This small molecule binds to this protein.
Small molecule (SMILES): COC1=C(OC)C(=O)C(C)=CC1=O

Sequence of chain 1.F:
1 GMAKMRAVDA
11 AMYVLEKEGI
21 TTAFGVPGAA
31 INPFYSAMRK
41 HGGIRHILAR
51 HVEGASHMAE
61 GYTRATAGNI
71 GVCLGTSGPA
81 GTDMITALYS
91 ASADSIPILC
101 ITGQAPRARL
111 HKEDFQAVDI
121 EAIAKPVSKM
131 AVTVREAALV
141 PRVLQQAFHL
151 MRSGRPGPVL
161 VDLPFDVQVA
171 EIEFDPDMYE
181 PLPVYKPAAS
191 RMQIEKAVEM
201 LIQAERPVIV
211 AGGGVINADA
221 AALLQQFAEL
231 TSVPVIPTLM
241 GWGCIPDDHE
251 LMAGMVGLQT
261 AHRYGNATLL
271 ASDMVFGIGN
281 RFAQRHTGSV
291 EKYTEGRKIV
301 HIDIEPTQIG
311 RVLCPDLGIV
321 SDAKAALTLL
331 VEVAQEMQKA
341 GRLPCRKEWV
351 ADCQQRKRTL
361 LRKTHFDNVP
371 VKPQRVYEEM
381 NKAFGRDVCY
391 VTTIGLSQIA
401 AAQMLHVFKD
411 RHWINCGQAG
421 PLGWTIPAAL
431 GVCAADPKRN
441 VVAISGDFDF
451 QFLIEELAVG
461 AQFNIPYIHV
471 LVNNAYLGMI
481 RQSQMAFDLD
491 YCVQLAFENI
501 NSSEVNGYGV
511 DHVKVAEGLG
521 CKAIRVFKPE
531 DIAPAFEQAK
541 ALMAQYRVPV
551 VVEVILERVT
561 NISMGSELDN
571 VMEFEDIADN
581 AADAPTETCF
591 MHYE

Binding-site contacts:
Ligand atom C1 contacts residue LEU48 of chain 1.F at 4.3 Å (hydrophobic).
Ligand atom CM5 contacts residue CYS492 of chain 1.D at 3.5 Å (hydrophobic).
Ligand atom C3 contacts residue PHE463 of chain 1.F at 4.0 Å (hydrophobic).
Ligand atom CM5 contacts residue TYR491 of chain 1.D at 3.4 Å (hydrophobic).
Ligand atom C4 contacts residue CYS492 of chain 1.D at 4.3 Å (hydrophobic).
Ligand atom C1 contacts residue CYS492 of chain 1.D at 2.6 Å (hydrophobic).
Ligand atom O1 contacts residue ILE47 of chain 1.F at 4.3 Å.
Ligand atom C5 contacts residue CYS492 of chain 1.D at 3.0 Å (hydrophobic).
Ligand atom C2 contacts residue PHE463 of chain 1.F at 3.3 Å (hydrophobic).
Ligand atom C1 contacts residue PHE463 of chain 1.F at 3.9 Å (hydrophobic).
Ligand atom CM2 contacts residue GLN462 of chain 1.F at 3.9 Å.
Ligand atom C2 contacts residue HIS46 of chain 1.F at 4.5 Å.
Ligand atom C2 contacts residue CYS492 of chain 1.D at 4.1 Å (hydrophobic).
Ligand atom O3 contacts residue PHE463 of chain 1.F at 4.2 Å.
Ligand atom O3 contacts residue GLN462 of chain 1.F at 4.3 Å.
Ligand atom O2 contacts residue GLN462 of chain 1.F at 3.8 Å.
Ligand atom C1 contacts residue HIS46 of chain 1.F at 3.7 Å.
Ligand atom CM2 contacts residue PHE463 of chain 1.F at 1.5 Å (hydrophobic).
Ligand atom CM3 contacts residue PHE463 of chain 1.F at 3.7 Å (hydrophobic).
Ligand atom O1 contacts residue LEU48 of chain 1.F at 3.4 Å.
Ligand atom O2 contacts residue GLN494 of chain 1.D at 4.2 Å.
Ligand atom C6 contacts residue HIS46 of chain 1.F at 3.8 Å.
Ligand atom O1 contacts residue PHE463 of chain 1.F at 3.9 Å.
Ligand atom CM2 contacts residue LEU48 of chain 1.F at 3.8 Å (hydrophobic).
Ligand atom O1 contacts residue HIS46 of chain 1.F at 2.9 Å (h-bond).
Ligand atom C6 contacts residue CYS492 of chain 1.D at 1.8 Å (hydrophobic).
Ligand atom O1 contacts residue CYS492 of chain 1.D at 2.8 Å (h-bond).
Ligand atom O2 contacts residue PHE463 of chain 1.F at 2.8 Å.
Ligand atom O2 contacts residue LEU48 of chain 1.F at 3.8 Å.

Sequence of chain 1.D:
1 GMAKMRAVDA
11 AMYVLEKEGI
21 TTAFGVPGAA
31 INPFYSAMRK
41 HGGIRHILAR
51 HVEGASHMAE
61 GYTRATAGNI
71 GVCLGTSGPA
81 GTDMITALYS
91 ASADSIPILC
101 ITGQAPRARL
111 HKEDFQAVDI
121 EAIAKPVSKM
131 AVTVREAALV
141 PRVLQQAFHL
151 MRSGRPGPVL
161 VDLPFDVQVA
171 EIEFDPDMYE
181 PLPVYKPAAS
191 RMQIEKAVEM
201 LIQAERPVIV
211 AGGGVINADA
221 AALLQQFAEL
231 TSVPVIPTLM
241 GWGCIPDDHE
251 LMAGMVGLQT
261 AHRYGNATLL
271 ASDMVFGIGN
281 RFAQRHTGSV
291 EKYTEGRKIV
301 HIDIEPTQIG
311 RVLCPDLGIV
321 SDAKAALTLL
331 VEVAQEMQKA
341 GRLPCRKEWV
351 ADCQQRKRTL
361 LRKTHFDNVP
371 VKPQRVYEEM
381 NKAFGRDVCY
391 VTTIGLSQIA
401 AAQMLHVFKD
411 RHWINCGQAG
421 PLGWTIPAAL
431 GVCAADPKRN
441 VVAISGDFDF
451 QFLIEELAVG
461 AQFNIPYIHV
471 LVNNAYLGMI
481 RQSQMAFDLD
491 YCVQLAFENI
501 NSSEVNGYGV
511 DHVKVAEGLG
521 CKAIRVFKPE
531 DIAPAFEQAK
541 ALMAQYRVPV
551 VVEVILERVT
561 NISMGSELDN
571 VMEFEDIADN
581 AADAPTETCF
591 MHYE